Sequence of chain 1.A:
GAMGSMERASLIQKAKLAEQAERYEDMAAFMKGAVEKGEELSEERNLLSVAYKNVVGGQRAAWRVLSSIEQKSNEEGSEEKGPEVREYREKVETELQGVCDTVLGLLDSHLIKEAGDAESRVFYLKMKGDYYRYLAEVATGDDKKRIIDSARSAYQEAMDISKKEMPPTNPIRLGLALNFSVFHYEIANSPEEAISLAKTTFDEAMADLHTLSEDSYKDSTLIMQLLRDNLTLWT

Sequence of chain 1.B:
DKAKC

The small molecule below binds the protein below.
Small molecule (SMILES): C/C=C(\C)CC/C=C(\C)CCC=C(C)C

Binding-site contacts:
Ligand atom C1 contacts residue ILE224 of chain 1.A at 4.0 Å (hydrophobic).
Ligand atom C5 contacts residue FSC1 of chain 1.C at 4.3 Å.
Ligand atom C1 contacts residue FSC1 of chain 1.C at 3.9 Å.
Ligand atom C1 contacts residue LEU227 of chain 1.A at 3.8 Å (hydrophobic).
Ligand atom C2 contacts residue SEP10 of chain 1.B at 4.2 Å.
Ligand atom C4 contacts residue CYS11 of chain 1.B at 4.4 Å (hydrophobic).
Ligand atom C1 contacts residue SEP10 of chain 1.B at 4.4 Å.
Ligand atom C3 contacts residue LEU227 of chain 1.A at 4.2 Å (hydrophobic).
Ligand atom C1 contacts residue CYS11 of chain 1.B at 1.8 Å (hydrophobic).
Ligand atom C4 contacts residue LEU227 of chain 1.A at 3.8 Å (hydrophobic).
Ligand atom C3 contacts residue FSC1 of chain 1.C at 4.0 Å.
Ligand atom C4 contacts residue FSC1 of chain 1.C at 3.6 Å.
Ligand atom C2 contacts residue CYS11 of chain 1.B at 2.3 Å (hydrophobic).
Ligand atom C4 contacts residue LEU223 of chain 1.A at 3.6 Å (hydrophobic).
Ligand atom C2 contacts residue LEU227 of chain 1.A at 4.2 Å (hydrophobic).
Ligand atom C6 contacts residue FSC1 of chain 1.C at 4.2 Å.
Ligand atom C2 contacts residue FSC1 of chain 1.C at 4.0 Å.
Ligand atom C3 contacts residue CYS11 of chain 1.B at 3.5 Å (hydrophobic).